Sequence of chain 1.D:
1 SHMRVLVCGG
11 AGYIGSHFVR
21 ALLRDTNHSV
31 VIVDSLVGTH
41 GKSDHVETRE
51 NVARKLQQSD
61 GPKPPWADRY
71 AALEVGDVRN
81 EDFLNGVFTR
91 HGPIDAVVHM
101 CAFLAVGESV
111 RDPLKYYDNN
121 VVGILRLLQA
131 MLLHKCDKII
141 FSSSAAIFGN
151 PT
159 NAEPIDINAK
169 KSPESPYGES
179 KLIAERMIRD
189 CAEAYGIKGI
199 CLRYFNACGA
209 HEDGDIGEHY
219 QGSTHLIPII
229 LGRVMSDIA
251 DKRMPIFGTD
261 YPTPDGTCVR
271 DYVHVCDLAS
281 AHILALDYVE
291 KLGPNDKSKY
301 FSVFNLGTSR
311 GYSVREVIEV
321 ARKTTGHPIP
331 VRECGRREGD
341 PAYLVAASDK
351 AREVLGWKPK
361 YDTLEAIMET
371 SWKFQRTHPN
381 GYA

This protein binds this small molecule.
Small molecule (SMILES): O=c1ccn([C@@H]2O[C@H](CO[P](=O)(O)O[P](=O)(O)O[C@H]3O[C@H](CO)[C@@H](F)[C@H](O)[C@H]3O)[C@@H](O)[C@H]2O)c(=O)[nH]1

Binding-site contacts:
Ligand atom PB contacts residue ASN204 of chain 1.D at 3.4 Å.
Ligand atom C6' contacts residue HIS223 of chain 1.D at 3.5 Å.
Ligand atom F4' contacts residue TYR175 of chain 1.D at 2.9 Å.
Ligand atom O2D contacts residue ASP340 of chain 1.D at 2.7 Å (salt-bridge).
Ligand atom O3' contacts residue TYR202 of chain 1.D at 3.3 Å (h-bond).
Ligand atom O1B contacts residue ASN204 of chain 1.D at 3.1 Å (h-bond).
Ligand atom O6' contacts residue LEU104 of chain 1.D at 2.8 Å (h-bond).
Ligand atom N3 contacts residue PRO255 of chain 1.D at 3.2 Å (h-bond).
Ligand atom O5' contacts residue VAL106 of chain 1.D at 3.5 Å.
Ligand atom O3A contacts residue ASN204 of chain 1.D at 3.0 Å (h-bond).
Ligand atom C5 contacts residue ILE227 of chain 1.D at 3.5 Å (hydrophobic).
Ligand atom C2 contacts residue PHE257 of chain 1.D at 3.4 Å (hydrophobic).
Ligand atom O6' contacts residue HIS223 of chain 1.D at 2.7 Å (h-bond).
Ligand atom C3' contacts residue PHE203 of chain 1.D at 3.4 Å (hydrophobic).
Ligand atom O1A contacts residue ARG337 of chain 1.D at 2.7 Å (salt-bridge).
Ligand atom C6' contacts residue NAD1 of chain 1.L at 3.5 Å.
Ligand atom F4' contacts residue NAD1 of chain 1.L at 3.0 Å.
Ligand atom O3D contacts residue CYS268 of chain 1.D at 2.9 Å.
Ligand atom O3' contacts residue NAD1 of chain 1.L at 3.3 Å.
Ligand atom O2B contacts residue ARG337 of chain 1.D at 3.2 Å (salt-bridge).
Ligand atom O3' contacts residue PHE203 of chain 1.D at 3.1 Å (h-bond).
Ligand atom O2 contacts residue PHE257 of chain 1.D at 2.8 Å (h-bond).
Ligand atom O4 contacts residue ILE227 of chain 1.D at 3.3 Å.
Ligand atom F4' contacts residue SER144 of chain 1.D at 3.1 Å.
Ligand atom O3B contacts residue ASN204 of chain 1.D at 3.4 Å (h-bond).
Ligand atom N3 contacts residue PHE257 of chain 1.D at 3.4 Å.
Ligand atom O3' contacts residue ALA145 of chain 1.D at 3.5 Å (h-bond).
Ligand atom O1B contacts residue ARG270 of chain 1.D at 2.9 Å (salt-bridge).
Ligand atom O2A contacts residue HIS223 of chain 1.D at 3.1 Å.
Ligand atom C4' contacts residue NAD1 of chain 1.L at 2.9 Å.
Ligand atom O3' contacts residue SER144 of chain 1.D at 2.6 Å (h-bond).
Ligand atom O2D contacts residue PHE257 of chain 1.D at 3.5 Å.
Ligand atom O2' contacts residue LEU344 of chain 1.D at 3.5 Å.
Ligand atom O4 contacts residue PHE257 of chain 1.D at 3.5 Å.
Ligand atom O1A contacts residue THR222 of chain 1.D at 3.4 Å (h-bond).
Ligand atom O2' contacts residue ASN204 of chain 1.D at 3.4 Å (h-bond).
Ligand atom O2A contacts residue LEU224 of chain 1.D at 2.9 Å (h-bond).
Ligand atom C4 contacts residue PHE257 of chain 1.D at 3.3 Å (hydrophobic).
Ligand atom O4' contacts residue LEU224 of chain 1.D at 3.3 Å.
Ligand atom O2 contacts residue ILE256 of chain 1.D at 3.5 Å.